Sequence of chain 1.A:
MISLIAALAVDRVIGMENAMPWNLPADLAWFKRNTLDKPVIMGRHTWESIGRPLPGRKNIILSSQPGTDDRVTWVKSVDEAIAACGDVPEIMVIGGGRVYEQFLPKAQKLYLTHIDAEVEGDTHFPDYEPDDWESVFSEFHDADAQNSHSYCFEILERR

A small-molecule ligand and the protein it binds are described below.
Small molecule (SMILES): Nc1ncnc2c1ncn2[C@@H]1O[C@H](CO[P](=O)(O)OP(=O)(O)O)[C@@H](O)[C@H]1OP(=O)(O)O

Binding-site contacts:
Ligand atom C1' contacts residue LEU62 of chain 1.A at 3.2 Å (hydrophobic).
Ligand atom O1P contacts residue SER63 of chain 1.A at 2.2 Å (h-bond).
Ligand atom O4' contacts residue ARG44 of chain 1.A at 3.0 Å (salt-bridge).
Ligand atom N1 contacts residue LYS76 of chain 1.A at 3.3 Å (salt-bridge).
Ligand atom C4' contacts residue ARG44 of chain 1.A at 3.4 Å.
Ligand atom O2A contacts residue THR46 of chain 1.A at 2.9 Å (h-bond).
Ligand atom C2' contacts residue ARG98 of chain 1.A at 3.5 Å.
Ligand atom C3' contacts residue ARG98 of chain 1.A at 3.2 Å.
Ligand atom O1B contacts residue ARG98 of chain 1.A at 3.1 Å (salt-bridge).
Ligand atom O3B contacts residue GLY97 of chain 1.A at 3.0 Å (h-bond).
Ligand atom O2A contacts residue GLY96 of chain 1.A at 3.0 Å (h-bond).
Ligand atom N6 contacts residue GLN102 of chain 1.A at 2.9 Å (h-bond).
Ligand atom O1B contacts residue GLY97 of chain 1.A at 3.5 Å (h-bond).
Ligand atom C5 contacts residue ARG98 of chain 1.A at 3.4 Å.
Ligand atom O3B contacts residue GLY96 of chain 1.A at 3.3 Å.
Ligand atom O3P contacts residue ARG44 of chain 1.A at 2.7 Å (salt-bridge).
Ligand atom O2A contacts residue HIS45 of chain 1.A at 3.5 Å.
Ligand atom O1P contacts residue ARG44 of chain 1.A at 2.8 Å (salt-bridge).
Ligand atom O1A contacts residue ARG98 of chain 1.A at 3.4 Å.
Ligand atom O5' contacts residue GLY43 of chain 1.A at 3.5 Å.
Ligand atom O3A contacts residue HIS45 of chain 1.A at 3.1 Å.
Ligand atom O2A contacts residue GLY43 of chain 1.A at 3.4 Å.
Ligand atom O2' contacts residue ARG44 of chain 1.A at 3.5 Å.
Ligand atom O4' contacts residue GLY43 of chain 1.A at 3.4 Å.
Ligand atom O2B contacts residue HIS45 of chain 1.A at 3.0 Å.
Ligand atom O1A contacts residue GLY96 of chain 1.A at 3.1 Å (h-bond).
Ligand atom O5' contacts residue ARG44 of chain 1.A at 3.5 Å (salt-bridge).
Ligand atom P2' contacts residue SER63 of chain 1.A at 3.4 Å.
Ligand atom PA contacts residue GLY96 of chain 1.A at 3.4 Å.
Ligand atom N3 contacts residue SER63 of chain 1.A at 3.5 Å (h-bond).
Ligand atom N7 contacts residue ARG98 of chain 1.A at 3.1 Å (salt-bridge).
Ligand atom C8 contacts residue ARG98 of chain 1.A at 3.3 Å.
Ligand atom O1A contacts residue VAL99 of chain 1.A at 3.4 Å.
Ligand atom N3 contacts residue SER64 of chain 1.A at 3.5 Å (h-bond).
Ligand atom O5' contacts residue HIS45 of chain 1.A at 3.3 Å (h-bond).
Ligand atom N7 contacts residue GLN102 of chain 1.A at 2.9 Å (h-bond).
Ligand atom O2P contacts residue SER64 of chain 1.A at 2.7 Å (h-bond).
Ligand atom C2 contacts residue LYS76 of chain 1.A at 3.5 Å.
Ligand atom O3' contacts residue ARG98 of chain 1.A at 3.6 Å (salt-bridge).
Ligand atom O4' contacts residue LEU62 of chain 1.A at 3.5 Å (h-bond).